Binding-site contacts:
Ligand atom C5 contacts residue PRO201 of chain 1.OA at 4.0 Å (hydrophobic).
Ligand atom C1' contacts residue PRO201 of chain 1.OA at 4.3 Å (hydrophobic).
Ligand atom C2 contacts residue GLY430 of chain 1.OA at 3.6 Å.
Ligand atom N1 contacts residue VAL200 of chain 1.OA at 3.9 Å.
Ligand atom C5' contacts residue HIS421 of chain 1.OA at 3.7 Å.
Ligand atom C6 contacts residue VAL200 of chain 1.OA at 4.2 Å (hydrophobic).
Ligand atom O5' contacts residue PHE420 of chain 1.OA at 4.2 Å.
Ligand atom C6 contacts residue PRO201 of chain 1.OA at 4.3 Å (hydrophobic).
Ligand atom N6 contacts residue PRO422 of chain 1.OA at 3.2 Å (h-bond).
Ligand atom P contacts residue HIS421 of chain 1.OA at 3.6 Å.
Ligand atom N6 contacts residue PRO424 of chain 1.OA at 4.1 Å.
Ligand atom O5' contacts residue PRO422 of chain 1.OA at 3.8 Å.
Ligand atom C4 contacts residue PRO422 of chain 1.OA at 4.2 Å (hydrophobic).
Ligand atom N3 contacts residue PRO422 of chain 1.OA at 4.4 Å.
Ligand atom C2 contacts residue PRO201 of chain 1.OA at 4.2 Å (hydrophobic).
Ligand atom O1P contacts residue HIS421 of chain 1.OA at 4.1 Å.
Ligand atom O1P contacts residue HIS419 of chain 1.OA at 4.3 Å.
Ligand atom N1 contacts residue PRO422 of chain 1.OA at 3.6 Å.
Ligand atom N6 contacts residue GLY430 of chain 1.OA at 3.0 Å (h-bond).
Ligand atom C5 contacts residue PRO422 of chain 1.OA at 4.0 Å (hydrophobic).
Ligand atom C3' contacts residue PRO422 of chain 1.OA at 3.7 Å (hydrophobic).
Ligand atom C6 contacts residue SER423 of chain 1.OA at 4.2 Å.
Ligand atom N6 contacts residue PHE429 of chain 1.OA at 4.1 Å.
Ligand atom C8 contacts residue PRO201 of chain 1.OA at 3.9 Å (hydrophobic).
Ligand atom N7 contacts residue HIS421 of chain 1.OA at 4.0 Å.
Ligand atom O5' contacts residue HIS421 of chain 1.OA at 3.0 Å (h-bond).
Ligand atom N3 contacts residue PRO201 of chain 1.OA at 4.0 Å.
Ligand atom N6 contacts residue SER423 of chain 1.OA at 3.5 Å.
Ligand atom C8 contacts residue HIS421 of chain 1.OA at 3.8 Å.
Ligand atom P contacts residue PHE420 of chain 1.OA at 4.2 Å.
Ligand atom O4' contacts residue HIS421 of chain 1.OA at 4.2 Å.
Ligand atom N7 contacts residue SER423 of chain 1.OA at 4.0 Å.
Ligand atom C2 contacts residue VAL200 of chain 1.OA at 4.4 Å (hydrophobic).
Ligand atom N7 contacts residue PRO201 of chain 1.OA at 4.1 Å.
Ligand atom C6 contacts residue PRO422 of chain 1.OA at 3.4 Å (hydrophobic).
Ligand atom C6 contacts residue GLY430 of chain 1.OA at 3.9 Å.
Ligand atom N9 contacts residue PRO422 of chain 1.OA at 4.3 Å.
Ligand atom N9 contacts residue PRO201 of chain 1.OA at 3.8 Å.
Ligand atom N1 contacts residue GLY430 of chain 1.OA at 2.9 Å (h-bond).
Ligand atom C4 contacts residue PRO201 of chain 1.OA at 3.9 Å (hydrophobic).

A small-molecule ligand and the protein it binds are described below.
Small molecule (SMILES): Nc1ncnc2c1ncn2[C@H]1C[C@H](O)[C@@H](COP(=O)(O)O)O1

Sequence of chain 1.OA:
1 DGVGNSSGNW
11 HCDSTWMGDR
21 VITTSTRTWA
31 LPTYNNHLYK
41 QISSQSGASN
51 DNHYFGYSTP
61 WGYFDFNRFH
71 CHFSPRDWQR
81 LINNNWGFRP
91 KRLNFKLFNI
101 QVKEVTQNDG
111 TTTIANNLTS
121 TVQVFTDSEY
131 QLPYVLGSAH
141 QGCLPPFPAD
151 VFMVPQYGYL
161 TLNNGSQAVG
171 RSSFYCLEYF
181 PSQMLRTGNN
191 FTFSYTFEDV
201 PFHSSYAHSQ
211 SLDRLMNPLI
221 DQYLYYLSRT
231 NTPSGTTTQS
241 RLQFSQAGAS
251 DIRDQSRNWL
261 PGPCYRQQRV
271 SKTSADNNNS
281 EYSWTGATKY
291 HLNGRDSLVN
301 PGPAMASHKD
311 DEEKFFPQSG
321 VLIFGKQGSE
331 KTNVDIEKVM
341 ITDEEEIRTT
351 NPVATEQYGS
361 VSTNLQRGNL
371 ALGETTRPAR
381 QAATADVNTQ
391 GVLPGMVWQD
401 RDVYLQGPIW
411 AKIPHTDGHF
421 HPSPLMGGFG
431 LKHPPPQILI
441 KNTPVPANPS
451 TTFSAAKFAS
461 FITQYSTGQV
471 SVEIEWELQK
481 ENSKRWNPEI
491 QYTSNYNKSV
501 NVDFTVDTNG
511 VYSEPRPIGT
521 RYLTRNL